A small-molecule ligand and the protein it binds are described below.
Small molecule (SMILES): CC(=O)N[C@@H]1[C@@H](O)[C@H](O)[C@@H](CO)O[C@H]1O

Binding-site contacts:
Ligand atom O5 contacts residue ASN53 of chain 1.H at 2.4 Å (h-bond).
Ligand atom C8 contacts residue ASN53 of chain 1.H at 4.4 Å.
Ligand atom C8 contacts residue PRO48 of chain 1.H at 4.2 Å (hydrophobic).
Ligand atom C3 contacts residue ASN53 of chain 1.H at 3.8 Å.
Ligand atom C8 contacts residue CYS49 of chain 1.H at 4.0 Å (hydrophobic).
Ligand atom O7 contacts residue CYS49 of chain 1.H at 3.1 Å (h-bond).
Ligand atom C1 contacts residue ASN53 of chain 1.H at 1.4 Å.
Ligand atom N2 contacts residue ASN53 of chain 1.H at 2.9 Å (h-bond).
Ligand atom C7 contacts residue ASN53 of chain 1.H at 3.2 Å.
Ligand atom C2 contacts residue ASN53 of chain 1.H at 2.5 Å.
Ligand atom C5 contacts residue ASN53 of chain 1.H at 3.7 Å.
Ligand atom O7 contacts residue ASN53 of chain 1.H at 3.3 Å (h-bond).
Ligand atom C7 contacts residue CYS49 of chain 1.H at 4.0 Å (hydrophobic).
Ligand atom C4 contacts residue ASN53 of chain 1.H at 4.2 Å.
Ligand atom O7 contacts residue PRO48 of chain 1.H at 3.8 Å.
Ligand atom C7 contacts residue PRO48 of chain 1.H at 4.3 Å (hydrophobic).

Sequence of chain 1.H:
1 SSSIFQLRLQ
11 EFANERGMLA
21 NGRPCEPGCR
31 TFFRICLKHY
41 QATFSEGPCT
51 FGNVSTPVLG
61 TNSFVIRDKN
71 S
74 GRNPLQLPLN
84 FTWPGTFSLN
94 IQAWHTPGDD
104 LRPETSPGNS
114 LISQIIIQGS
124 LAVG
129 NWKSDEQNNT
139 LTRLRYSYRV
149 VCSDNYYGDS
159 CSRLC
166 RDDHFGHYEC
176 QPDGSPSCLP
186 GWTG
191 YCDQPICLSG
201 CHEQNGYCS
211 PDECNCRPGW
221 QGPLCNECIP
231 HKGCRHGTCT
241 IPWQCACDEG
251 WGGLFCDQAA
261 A